Sequence of chain 1.C:
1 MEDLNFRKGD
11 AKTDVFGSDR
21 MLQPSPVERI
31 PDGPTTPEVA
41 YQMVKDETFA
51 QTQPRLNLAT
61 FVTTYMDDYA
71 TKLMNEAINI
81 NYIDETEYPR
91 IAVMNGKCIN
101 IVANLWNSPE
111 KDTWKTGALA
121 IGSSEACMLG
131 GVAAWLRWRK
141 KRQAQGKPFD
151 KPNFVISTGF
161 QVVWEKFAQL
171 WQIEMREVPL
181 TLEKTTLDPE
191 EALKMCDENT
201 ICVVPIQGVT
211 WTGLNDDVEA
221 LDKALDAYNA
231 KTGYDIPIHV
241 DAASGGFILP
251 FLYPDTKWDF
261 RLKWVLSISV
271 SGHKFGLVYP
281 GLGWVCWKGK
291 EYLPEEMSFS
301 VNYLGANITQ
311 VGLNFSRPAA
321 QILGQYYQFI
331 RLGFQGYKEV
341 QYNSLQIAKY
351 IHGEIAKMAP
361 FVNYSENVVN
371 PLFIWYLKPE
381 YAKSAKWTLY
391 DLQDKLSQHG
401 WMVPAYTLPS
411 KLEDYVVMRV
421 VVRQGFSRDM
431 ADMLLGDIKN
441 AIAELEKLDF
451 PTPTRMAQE

This small molecule binds to this protein.
Small molecule (SMILES): O=C(O)CCCC(=O)O

Binding-site contacts:
Ligand atom C4 contacts residue GLN161 of chain 1.E at 3.1 Å.
Ligand atom C1 contacts residue VAL62 of chain 1.E at 3.8 Å (hydrophobic).
Ligand atom O2 contacts residue PHE61 of chain 1.E at 4.0 Å.
Ligand atom C5 contacts residue PHE315 of chain 1.C at 4.4 Å (hydrophobic).
Ligand atom C5 contacts residue GLN161 of chain 1.E at 3.5 Å.
Ligand atom C1 contacts residue PHE61 of chain 1.E at 3.7 Å (hydrophobic).
Ligand atom C4 contacts residue PLP1 of chain 1.T at 3.8 Å.
Ligand atom C2 contacts residue ILE83 of chain 1.C at 4.2 Å (hydrophobic).
Ligand atom C3 contacts residue LYS274 of chain 1.E at 3.6 Å.
Ligand atom O1 contacts residue VAL62 of chain 1.E at 3.6 Å (h-bond).
Ligand atom C2 contacts residue ASN81 of chain 1.C at 4.1 Å.
Ligand atom C5 contacts residue THR210 of chain 1.E at 4.1 Å.
Ligand atom C4 contacts residue PHE315 of chain 1.C at 3.9 Å (hydrophobic).
Ligand atom C4 contacts residue LYS274 of chain 1.E at 3.9 Å.
Ligand atom O1 contacts residue LYS274 of chain 1.E at 4.2 Å.
Ligand atom O2 contacts residue ASN81 of chain 1.C at 2.9 Å (h-bond).
Ligand atom O3 contacts residue GLN161 of chain 1.E at 3.3 Å (h-bond).
Ligand atom C3 contacts residue PHE61 of chain 1.E at 4.4 Å (hydrophobic).
Ligand atom O1 contacts residue THR60 of chain 1.E at 3.2 Å (h-bond).
Ligand atom O1 contacts residue ASN81 of chain 1.C at 4.5 Å.
Ligand atom C2 contacts residue PHE315 of chain 1.C at 4.3 Å (hydrophobic).
Ligand atom O3 contacts residue PHE315 of chain 1.C at 4.0 Å.
Ligand atom C3 contacts residue PLP1 of chain 1.T at 3.8 Å.
Ligand atom C1 contacts residue THR60 of chain 1.E at 3.3 Å.
Ligand atom O2 contacts residue ASP84 of chain 1.C at 2.6 Å (salt-bridge).
Ligand atom O4 contacts residue PHE61 of chain 1.E at 3.5 Å.
Ligand atom O2 contacts residue THR60 of chain 1.E at 2.6 Å (h-bond).
Ligand atom O2 contacts residue VAL62 of chain 1.E at 3.8 Å.
Ligand atom O1 contacts residue PHE61 of chain 1.E at 2.6 Å (h-bond).
Ligand atom O2 contacts residue SER316 of chain 1.C at 4.2 Å.
Ligand atom C2 contacts residue ASP84 of chain 1.C at 3.8 Å.
Ligand atom C1 contacts residue ASN81 of chain 1.C at 3.6 Å.
Ligand atom O4 contacts residue THR210 of chain 1.E at 3.4 Å.
Ligand atom C2 contacts residue SER316 of chain 1.C at 3.5 Å.
Ligand atom C1 contacts residue ASP84 of chain 1.C at 3.5 Å.
Ligand atom C1 contacts residue SER316 of chain 1.C at 3.9 Å.
Ligand atom C3 contacts residue SER316 of chain 1.C at 3.8 Å.

Sequence of chain 1.E:
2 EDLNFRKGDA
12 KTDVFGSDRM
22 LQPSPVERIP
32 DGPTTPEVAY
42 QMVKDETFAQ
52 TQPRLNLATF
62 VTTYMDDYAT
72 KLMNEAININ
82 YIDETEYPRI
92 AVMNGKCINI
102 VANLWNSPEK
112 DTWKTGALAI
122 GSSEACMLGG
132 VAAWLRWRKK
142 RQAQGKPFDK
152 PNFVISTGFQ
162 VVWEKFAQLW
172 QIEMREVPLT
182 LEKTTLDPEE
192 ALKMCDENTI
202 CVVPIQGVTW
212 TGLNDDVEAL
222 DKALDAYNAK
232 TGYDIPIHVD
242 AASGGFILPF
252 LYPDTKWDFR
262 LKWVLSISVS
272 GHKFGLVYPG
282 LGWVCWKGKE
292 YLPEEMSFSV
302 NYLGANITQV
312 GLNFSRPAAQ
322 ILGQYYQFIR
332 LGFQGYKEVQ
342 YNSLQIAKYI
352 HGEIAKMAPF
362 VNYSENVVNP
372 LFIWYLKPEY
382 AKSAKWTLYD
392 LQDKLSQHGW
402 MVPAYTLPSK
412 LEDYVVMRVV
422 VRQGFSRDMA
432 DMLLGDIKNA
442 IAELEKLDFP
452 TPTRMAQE